Binding-site contacts:
Ligand atom C7 contacts residue ASN350 of chain 1.B at 4.3 Å.
Ligand atom N2 contacts residue ASN350 of chain 1.B at 3.2 Å (h-bond).
Ligand atom C5 contacts residue ASN350 of chain 1.B at 3.2 Å.
Ligand atom O6 contacts residue ASN350 of chain 1.B at 4.4 Å.
Ligand atom C2 contacts residue SER347 of chain 1.B at 3.6 Å.
Ligand atom C6 contacts residue ASN350 of chain 1.B at 4.5 Å.
Ligand atom C3 contacts residue ASN350 of chain 1.B at 3.8 Å.
Ligand atom C2 contacts residue ASN350 of chain 1.B at 2.8 Å.
Ligand atom C1 contacts residue ASN350 of chain 1.B at 1.4 Å.
Ligand atom O6 contacts residue SER352 of chain 1.B at 4.5 Å.
Ligand atom C1 contacts residue SER347 of chain 1.B at 3.8 Å.
Ligand atom C5 contacts residue GLY345 of chain 1.B at 4.2 Å.
Ligand atom C6 contacts residue GLY345 of chain 1.B at 3.7 Å.
Ligand atom O6 contacts residue GLY345 of chain 1.B at 3.7 Å.
Ligand atom C4 contacts residue ASN350 of chain 1.B at 4.0 Å.
Ligand atom O5 contacts residue ASN350 of chain 1.B at 2.4 Å (h-bond).
Ligand atom O5 contacts residue GLY345 of chain 1.B at 3.5 Å (h-bond).
Ligand atom N2 contacts residue SER347 of chain 1.B at 3.6 Å.
Ligand atom O6 contacts residue LEU353 of chain 1.B at 3.5 Å (h-bond).
Ligand atom O5 contacts residue SER347 of chain 1.B at 4.5 Å.

Sequence of chain 1.B:
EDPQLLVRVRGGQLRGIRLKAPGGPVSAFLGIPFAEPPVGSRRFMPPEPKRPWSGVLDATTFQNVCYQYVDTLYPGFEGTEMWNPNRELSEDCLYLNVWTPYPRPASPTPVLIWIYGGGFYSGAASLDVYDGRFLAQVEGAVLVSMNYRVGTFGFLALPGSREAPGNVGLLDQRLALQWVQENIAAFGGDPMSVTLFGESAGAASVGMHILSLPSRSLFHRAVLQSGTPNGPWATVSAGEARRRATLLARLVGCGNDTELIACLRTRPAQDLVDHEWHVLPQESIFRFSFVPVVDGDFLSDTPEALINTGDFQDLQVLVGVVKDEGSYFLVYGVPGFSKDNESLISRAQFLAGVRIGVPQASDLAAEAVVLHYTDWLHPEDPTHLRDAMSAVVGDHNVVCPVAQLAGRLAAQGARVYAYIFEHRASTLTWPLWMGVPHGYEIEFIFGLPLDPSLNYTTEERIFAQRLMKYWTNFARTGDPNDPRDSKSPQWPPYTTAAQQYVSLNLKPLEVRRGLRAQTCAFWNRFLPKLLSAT

This protein binds this small molecule.
Small molecule (SMILES): CC(=O)N[C@@H]1[C@@H](O)[C@H](O)[C@@H](CO)O[C@H]1O